The protein below binds the small molecule below.
Small molecule (SMILES): CCn1c(C)nc2c(N)ncnc21

Sequence of chain 2.A:
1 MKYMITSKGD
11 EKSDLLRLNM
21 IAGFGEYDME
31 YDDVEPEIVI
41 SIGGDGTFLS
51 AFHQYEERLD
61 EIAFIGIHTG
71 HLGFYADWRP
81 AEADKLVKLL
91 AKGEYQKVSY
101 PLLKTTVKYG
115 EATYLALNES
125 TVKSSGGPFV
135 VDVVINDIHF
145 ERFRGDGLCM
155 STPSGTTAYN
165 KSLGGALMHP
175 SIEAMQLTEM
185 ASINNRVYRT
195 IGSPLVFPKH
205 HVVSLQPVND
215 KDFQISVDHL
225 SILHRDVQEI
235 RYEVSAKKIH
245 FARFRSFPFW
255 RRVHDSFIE

Binding-site contacts:
Ligand atom N9 contacts residue ASP45 of chain 2.A at 3.9 Å.
Ligand atom C81 contacts residue LEU49 of chain 2.A at 4.0 Å (hydrophobic).
Ligand atom C4 contacts residue ALA162 of chain 2.A at 4.1 Å (hydrophobic).
Ligand atom C2 contacts residue ALA162 of chain 2.A at 4.0 Å (hydrophobic).
Ligand atom N3 contacts residue PHE74 of chain 2.A at 4.5 Å.
Ligand atom C4 contacts residue ASP45 of chain 2.A at 3.9 Å.
Ligand atom C5 contacts residue TYR75 of chain 2.A at 4.5 Å (hydrophobic).
Ligand atom C8 contacts residue ASN122 of chain 2.A at 3.6 Å.
Ligand atom N6 contacts residue SER158 of chain 2.A at 3.5 Å (h-bond).
Ligand atom C6 contacts residue ALA162 of chain 2.A at 3.6 Å (hydrophobic).
Ligand atom N6 contacts residue PHE74 of chain 2.A at 4.3 Å.
Ligand atom C2 contacts residue PHE74 of chain 2.A at 3.5 Å (hydrophobic).
Ligand atom N7 contacts residue ASN122 of chain 2.A at 3.0 Å (h-bond).
Ligand atom C81 contacts residue ASP45 of chain 2.A at 3.7 Å.
Ligand atom C81 contacts residue GLY46 of chain 2.A at 3.6 Å.
Ligand atom C5 contacts residue ASP45 of chain 2.A at 3.9 Å.
Ligand atom N1 contacts residue PHE74 of chain 2.A at 3.3 Å.
Ligand atom N6 contacts residue GLY159 of chain 2.A at 4.4 Å.
Ligand atom C6 contacts residue PHE74 of chain 2.A at 4.2 Å (hydrophobic).
Ligand atom C5 contacts residue ASN122 of chain 2.A at 3.9 Å.
Ligand atom N7 contacts residue ASP45 of chain 2.A at 3.7 Å.
Ligand atom N6 contacts residue ALA162 of chain 2.A at 4.0 Å.
Ligand atom N3 contacts residue ALA162 of chain 2.A at 4.3 Å.
Ligand atom N3 contacts residue THR161 of chain 2.A at 4.5 Å.
Ligand atom C6 contacts residue ASN122 of chain 2.A at 4.2 Å.
Ligand atom N7 contacts residue ALA162 of chain 2.A at 4.4 Å.
Ligand atom C2 contacts residue THR161 of chain 2.A at 3.5 Å.
Ligand atom C6 contacts residue TYR75 of chain 2.A at 4.4 Å (hydrophobic).
Ligand atom N6 contacts residue THR161 of chain 2.A at 3.4 Å (h-bond).
Ligand atom C6 contacts residue ASP45 of chain 2.A at 4.3 Å.
Ligand atom N1 contacts residue ALA162 of chain 2.A at 3.7 Å.
Ligand atom N6 contacts residue TYR75 of chain 2.A at 3.5 Å.
Ligand atom N6 contacts residue ASN122 of chain 2.A at 3.4 Å (h-bond).
Ligand atom C8 contacts residue ASP45 of chain 2.A at 3.5 Å.
Ligand atom N7 contacts residue TYR75 of chain 2.A at 4.0 Å.
Ligand atom C81 contacts residue ASN122 of chain 2.A at 3.9 Å.
Ligand atom N3 contacts residue ASP45 of chain 2.A at 4.3 Å.
Ligand atom C5 contacts residue ALA162 of chain 2.A at 3.8 Å (hydrophobic).
Ligand atom N1 contacts residue THR161 of chain 2.A at 2.9 Å (h-bond).
Ligand atom C6 contacts residue THR161 of chain 2.A at 3.6 Å.